Binding-site contacts:
Ligand atom C3A contacts residue LEU854 of chain 1.A at 3.8 Å (hydrophobic).
Ligand atom O1A contacts residue ARG999 of chain 1.A at 4.1 Å.
Ligand atom C2B contacts residue SER851 of chain 1.A at 3.9 Å.
Ligand atom C7B contacts residue ILE698 of chain 1.A at 4.4 Å (hydrophobic).
Ligand atom O1B contacts residue SER851 of chain 1.A at 4.4 Å.
Ligand atom C1C contacts residue ASN694 of chain 1.A at 3.6 Å.
Ligand atom C5A contacts residue TRP684 of chain 1.A at 4.3 Å (hydrophobic).
Ligand atom O52 contacts residue ARG690 of chain 1.A at 4.4 Å.
Ligand atom C8B contacts residue ILE745 of chain 1.A at 4.3 Å (hydrophobic).
Ligand atom C5B contacts residue SER741 of chain 1.A at 4.3 Å.
Ligand atom O53 contacts residue LYS607 of chain 1.B at 4.3 Å.
Ligand atom C6A contacts residue TYR1006 of chain 1.A at 4.0 Å (hydrophobic).
Ligand atom C6A contacts residue LEU854 of chain 1.A at 4.4 Å (hydrophobic).
Ligand atom O13 contacts residue ASN694 of chain 1.A at 3.9 Å.
Ligand atom C1B contacts residue PHE737 of chain 1.A at 4.4 Å (hydrophobic).
Ligand atom C2A contacts residue LEU854 of chain 1.A at 4.3 Å (hydrophobic).
Ligand atom C3B contacts residue PHE740 of chain 1.A at 4.4 Å (hydrophobic).
Ligand atom C4A contacts residue LEU854 of chain 1.A at 3.7 Å (hydrophobic).
Ligand atom C6A contacts residue PHE740 of chain 1.A at 4.4 Å (hydrophobic).
Ligand atom O6 contacts residue ARG999 of chain 1.A at 4.2 Å.
Ligand atom C1B contacts residue SER851 of chain 1.A at 4.1 Å.
Ligand atom O43 contacts residue LYS607 of chain 1.B at 4.5 Å.
Ligand atom C5A contacts residue LEU854 of chain 1.A at 3.7 Å (hydrophobic).
Ligand atom O51 contacts residue ARG999 of chain 1.A at 3.7 Å.
Ligand atom C3C contacts residue PHE737 of chain 1.A at 3.9 Å (hydrophobic).
Ligand atom O1B contacts residue PHE740 of chain 1.A at 3.8 Å.
Ligand atom O1B contacts residue PHE737 of chain 1.A at 4.1 Å.

Sequence of chain 1.A:
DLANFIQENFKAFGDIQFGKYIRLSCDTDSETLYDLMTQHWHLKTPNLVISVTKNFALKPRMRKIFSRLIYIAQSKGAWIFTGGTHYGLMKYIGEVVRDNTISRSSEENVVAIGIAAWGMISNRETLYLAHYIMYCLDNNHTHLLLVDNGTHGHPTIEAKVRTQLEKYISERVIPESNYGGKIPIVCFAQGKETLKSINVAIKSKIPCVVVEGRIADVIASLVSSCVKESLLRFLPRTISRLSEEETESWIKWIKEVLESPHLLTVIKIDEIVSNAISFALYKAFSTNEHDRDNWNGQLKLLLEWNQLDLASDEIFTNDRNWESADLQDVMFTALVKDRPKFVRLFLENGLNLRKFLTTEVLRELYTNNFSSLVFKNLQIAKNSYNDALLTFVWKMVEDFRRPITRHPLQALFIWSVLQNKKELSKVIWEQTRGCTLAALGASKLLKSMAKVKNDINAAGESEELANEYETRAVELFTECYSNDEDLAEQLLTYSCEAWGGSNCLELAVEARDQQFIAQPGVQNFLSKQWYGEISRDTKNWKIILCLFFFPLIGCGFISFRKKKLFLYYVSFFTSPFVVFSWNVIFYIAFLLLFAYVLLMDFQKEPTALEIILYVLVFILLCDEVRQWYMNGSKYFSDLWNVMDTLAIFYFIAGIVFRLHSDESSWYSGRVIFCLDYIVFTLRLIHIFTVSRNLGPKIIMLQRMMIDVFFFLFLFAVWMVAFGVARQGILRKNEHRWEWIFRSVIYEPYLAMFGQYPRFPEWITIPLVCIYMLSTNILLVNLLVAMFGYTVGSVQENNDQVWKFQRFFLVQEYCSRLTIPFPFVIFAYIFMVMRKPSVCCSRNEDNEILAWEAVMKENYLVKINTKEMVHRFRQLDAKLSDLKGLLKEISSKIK

A protein and the small-molecule ligand that binds it are described below.
Small molecule (SMILES): CCCCCCCC(=O)OC[C@H](COP(=O)(O)O[C@@H]1[C@H](O)[C@H](O)[C@@H](OP(=O)(O)O)[C@H](OP(=O)(O)O)[C@H]1O)OC(=O)CCCCCCC

Sequence of chain 1.B:
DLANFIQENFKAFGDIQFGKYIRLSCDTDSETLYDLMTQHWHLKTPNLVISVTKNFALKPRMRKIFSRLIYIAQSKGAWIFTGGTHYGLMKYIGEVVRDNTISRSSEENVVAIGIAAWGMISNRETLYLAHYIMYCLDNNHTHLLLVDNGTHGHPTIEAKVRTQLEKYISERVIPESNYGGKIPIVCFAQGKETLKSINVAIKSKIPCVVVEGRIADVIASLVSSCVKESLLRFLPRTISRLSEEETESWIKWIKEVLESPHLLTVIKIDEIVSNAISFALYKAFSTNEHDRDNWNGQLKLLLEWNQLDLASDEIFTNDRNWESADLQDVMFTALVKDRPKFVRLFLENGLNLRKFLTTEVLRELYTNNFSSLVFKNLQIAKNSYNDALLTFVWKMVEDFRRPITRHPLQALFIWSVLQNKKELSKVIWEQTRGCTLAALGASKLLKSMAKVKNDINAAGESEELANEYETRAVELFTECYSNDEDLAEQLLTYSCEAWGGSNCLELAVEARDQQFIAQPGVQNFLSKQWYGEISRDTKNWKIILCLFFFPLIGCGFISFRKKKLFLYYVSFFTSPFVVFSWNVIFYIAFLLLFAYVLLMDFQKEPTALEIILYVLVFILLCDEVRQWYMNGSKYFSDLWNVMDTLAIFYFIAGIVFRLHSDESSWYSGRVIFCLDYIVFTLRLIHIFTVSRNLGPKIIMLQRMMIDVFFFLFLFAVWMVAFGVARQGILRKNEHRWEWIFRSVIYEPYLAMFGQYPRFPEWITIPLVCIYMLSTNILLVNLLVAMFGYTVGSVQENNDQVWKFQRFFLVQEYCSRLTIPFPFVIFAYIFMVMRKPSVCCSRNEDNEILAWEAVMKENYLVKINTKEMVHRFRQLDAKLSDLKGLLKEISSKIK